Binding-site contacts:
Ligand atom O5 contacts residue ASN412 of chain 1.A at 2.2 Å (h-bond).
Ligand atom N2 contacts residue ASN412 of chain 1.A at 3.0 Å (h-bond).
Ligand atom C5 contacts residue ASN412 of chain 1.A at 3.6 Å.
Ligand atom C8 contacts residue PRO411 of chain 1.A at 4.0 Å (hydrophobic).
Ligand atom C7 contacts residue ASN412 of chain 1.A at 3.8 Å.
Ligand atom O7 contacts residue ASN412 of chain 1.A at 4.1 Å.
Ligand atom C6 contacts residue ASN412 of chain 1.A at 4.4 Å.
Ligand atom C4 contacts residue ASN412 of chain 1.A at 4.2 Å.
Ligand atom C1 contacts residue ASN412 of chain 1.A at 1.4 Å.
Ligand atom N2 contacts residue PRO411 of chain 1.A at 4.4 Å.
Ligand atom C3 contacts residue ASN412 of chain 1.A at 3.8 Å.
Ligand atom C2 contacts residue ASN412 of chain 1.A at 2.5 Å.

The small molecule below binds the protein below.
Small molecule (SMILES): CC(=O)N[C@H]1[C@H](O[C@H]2[C@H](O)[C@@H](NC(C)=O)CO[C@@H]2CO)O[C@H](CO)[C@@H](O)[C@@H]1O

Sequence of chain 1.A:
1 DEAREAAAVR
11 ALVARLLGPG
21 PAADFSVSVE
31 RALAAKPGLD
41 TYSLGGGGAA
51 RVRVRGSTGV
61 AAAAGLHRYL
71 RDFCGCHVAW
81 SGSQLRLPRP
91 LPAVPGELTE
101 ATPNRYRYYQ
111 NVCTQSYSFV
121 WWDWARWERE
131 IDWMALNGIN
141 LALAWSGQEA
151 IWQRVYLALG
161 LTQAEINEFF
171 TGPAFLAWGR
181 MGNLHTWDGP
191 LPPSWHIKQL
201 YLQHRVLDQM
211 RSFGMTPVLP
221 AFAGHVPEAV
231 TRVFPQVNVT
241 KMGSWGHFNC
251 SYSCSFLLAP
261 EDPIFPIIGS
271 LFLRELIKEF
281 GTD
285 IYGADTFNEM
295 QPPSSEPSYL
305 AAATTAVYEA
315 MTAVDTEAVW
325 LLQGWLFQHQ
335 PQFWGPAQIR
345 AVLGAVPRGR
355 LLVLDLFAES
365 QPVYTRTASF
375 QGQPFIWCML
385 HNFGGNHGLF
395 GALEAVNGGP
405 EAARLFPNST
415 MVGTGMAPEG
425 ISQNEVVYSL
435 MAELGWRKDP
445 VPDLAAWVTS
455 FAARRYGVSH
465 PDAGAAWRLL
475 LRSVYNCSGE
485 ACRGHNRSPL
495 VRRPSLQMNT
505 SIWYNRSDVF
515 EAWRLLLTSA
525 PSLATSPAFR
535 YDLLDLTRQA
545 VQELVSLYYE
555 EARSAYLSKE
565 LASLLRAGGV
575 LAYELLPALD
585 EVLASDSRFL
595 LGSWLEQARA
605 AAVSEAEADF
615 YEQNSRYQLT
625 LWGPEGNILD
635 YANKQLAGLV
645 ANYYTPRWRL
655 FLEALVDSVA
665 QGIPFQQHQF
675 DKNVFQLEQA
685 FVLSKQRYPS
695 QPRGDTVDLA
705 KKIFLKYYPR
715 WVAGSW